Sequence of chain 1.B:
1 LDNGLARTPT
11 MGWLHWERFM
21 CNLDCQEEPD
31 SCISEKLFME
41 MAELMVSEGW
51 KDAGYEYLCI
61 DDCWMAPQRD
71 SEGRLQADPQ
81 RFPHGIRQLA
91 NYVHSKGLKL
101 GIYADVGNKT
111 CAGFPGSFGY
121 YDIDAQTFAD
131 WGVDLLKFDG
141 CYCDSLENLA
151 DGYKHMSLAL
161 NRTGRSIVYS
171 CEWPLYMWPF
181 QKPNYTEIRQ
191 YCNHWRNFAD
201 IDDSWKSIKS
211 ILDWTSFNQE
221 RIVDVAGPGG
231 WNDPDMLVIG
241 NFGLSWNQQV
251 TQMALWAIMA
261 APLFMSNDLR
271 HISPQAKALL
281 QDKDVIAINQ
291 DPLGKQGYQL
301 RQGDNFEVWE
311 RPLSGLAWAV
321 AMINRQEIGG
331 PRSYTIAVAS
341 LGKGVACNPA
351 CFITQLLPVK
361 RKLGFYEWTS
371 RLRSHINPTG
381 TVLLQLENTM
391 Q

This small molecule binds to this protein.
Small molecule (SMILES): OC[C@H]1NC[C@H](O)[C@@H](O)[C@@H]1O

Binding-site contacts:
Ligand atom O3 contacts residue TRP16 of chain 1.B at 4.0 Å.
Ligand atom N5 contacts residue GLU172 of chain 1.B at 4.1 Å.
Ligand atom O2 contacts residue ASP200 of chain 1.B at 2.8 Å (salt-bridge).
Ligand atom N5 contacts residue ASP139 of chain 1.B at 3.1 Å (salt-bridge).
Ligand atom C4 contacts residue TYR103 of chain 1.B at 3.6 Å (hydrophobic).
Ligand atom C6 contacts residue TYR103 of chain 1.B at 4.0 Å (hydrophobic).
Ligand atom C2 contacts residue ASP200 of chain 1.B at 3.6 Å.
Ligand atom O4 contacts residue TYR103 of chain 1.B at 2.9 Å.
Ligand atom O2 contacts residue ASP235 of chain 1.B at 3.8 Å.
Ligand atom C6 contacts residue ASP139 of chain 1.B at 3.3 Å.
Ligand atom O4 contacts residue ASP62 of chain 1.B at 3.3 Å.
Ligand atom O3 contacts residue LYS137 of chain 1.B at 2.5 Å (salt-bridge).
Ligand atom O4 contacts residue ASP61 of chain 1.B at 2.7 Å (salt-bridge).
Ligand atom C3 contacts residue LYS137 of chain 1.B at 3.5 Å.
Ligand atom O3 contacts residue TYR103 of chain 1.B at 4.1 Å.
Ligand atom C4 contacts residue ASP61 of chain 1.B at 3.8 Å.
Ligand atom O2 contacts residue LYS137 of chain 1.B at 3.6 Å (salt-bridge).
Ligand atom C1 contacts residue ASP200 of chain 1.B at 3.4 Å.
Ligand atom O6 contacts residue ASP62 of chain 1.B at 3.1 Å (salt-bridge).
Ligand atom N5 contacts residue ASP200 of chain 1.B at 3.9 Å.
Ligand atom C1 contacts residue ARG196 of chain 1.B at 4.1 Å.
Ligand atom C2 contacts residue ARG196 of chain 1.B at 3.6 Å.
Ligand atom O2 contacts residue ARG196 of chain 1.B at 2.7 Å (salt-bridge).
Ligand atom O3 contacts residue ASP61 of chain 1.B at 2.6 Å (salt-bridge).
Ligand atom O6 contacts residue CYS111 of chain 1.B at 3.5 Å.
Ligand atom C4 contacts residue GLU172 of chain 1.B at 4.1 Å.
Ligand atom O6 contacts residue TRP16 of chain 1.B at 3.5 Å.
Ligand atom C2 contacts residue LYS137 of chain 1.B at 3.6 Å.
Ligand atom C1 contacts residue ASP139 of chain 1.B at 4.1 Å.
Ligand atom O2 contacts residue MET236 of chain 1.B at 3.9 Å.
Ligand atom C1 contacts residue GLU172 of chain 1.B at 3.5 Å.
Ligand atom C6 contacts residue CYS111 of chain 1.B at 3.0 Å (hydrophobic).
Ligand atom C4 contacts residue ASP139 of chain 1.B at 3.2 Å.
Ligand atom O4 contacts residue ASP139 of chain 1.B at 3.7 Å.
Ligand atom C3 contacts residue ASP61 of chain 1.B at 3.7 Å.
Ligand atom N5 contacts residue CYS111 of chain 1.B at 4.2 Å.
Ligand atom C2 contacts residue GLU172 of chain 1.B at 3.6 Å.
Ligand atom C5 contacts residue ASP139 of chain 1.B at 3.3 Å.
Ligand atom C6 contacts residue ASP62 of chain 1.B at 4.0 Å.
Ligand atom O6 contacts residue TYR103 of chain 1.B at 4.1 Å.